Binding-site contacts:
Ligand atom C13 contacts residue AJP1 of chain 1.LB at 4.3 Å.
Ligand atom C02 contacts residue ILE418 of chain 1.D at 3.9 Å (hydrophobic).
Ligand atom C07 contacts residue AJP1 of chain 1.LB at 4.4 Å.
Ligand atom C83 contacts residue PRO414 of chain 1.D at 4.5 Å (hydrophobic).
Ligand atom O84 contacts residue AJP1 of chain 1.LB at 4.4 Å.
Ligand atom C15 contacts residue LEU413 of chain 1.D at 3.9 Å (hydrophobic).
Ligand atom C20 contacts residue LEU413 of chain 1.D at 3.1 Å (hydrophobic).
Ligand atom C85 contacts residue ILE418 of chain 1.D at 4.3 Å (hydrophobic).
Ligand atom O79 contacts residue LEU413 of chain 1.D at 4.3 Å.
Ligand atom C21 contacts residue AJP1 of chain 1.LB at 3.7 Å.
Ligand atom O79 contacts residue AJP1 of chain 1.LB at 3.4 Å.
Ligand atom C06 contacts residue VAL417 of chain 1.D at 4.4 Å (hydrophobic).
Ligand atom C21 contacts residue LEU413 of chain 1.D at 3.1 Å (hydrophobic).
Ligand atom C13 contacts residue LEU413 of chain 1.D at 3.9 Å (hydrophobic).
Ligand atom O25 contacts residue LEU220 of chain 1.F at 4.3 Å.
Ligand atom C22 contacts residue LEU413 of chain 1.D at 3.6 Å (hydrophobic).
Ligand atom C80 contacts residue LEU413 of chain 1.D at 2.1 Å (hydrophobic).
Ligand atom C14 contacts residue LEU413 of chain 1.D at 3.5 Å (hydrophobic).
Ligand atom C19 contacts residue LEU413 of chain 1.D at 4.4 Å (hydrophobic).
Ligand atom C22 contacts residue AJP1 of chain 1.LB at 4.3 Å.

Sequence of chain 1.D:
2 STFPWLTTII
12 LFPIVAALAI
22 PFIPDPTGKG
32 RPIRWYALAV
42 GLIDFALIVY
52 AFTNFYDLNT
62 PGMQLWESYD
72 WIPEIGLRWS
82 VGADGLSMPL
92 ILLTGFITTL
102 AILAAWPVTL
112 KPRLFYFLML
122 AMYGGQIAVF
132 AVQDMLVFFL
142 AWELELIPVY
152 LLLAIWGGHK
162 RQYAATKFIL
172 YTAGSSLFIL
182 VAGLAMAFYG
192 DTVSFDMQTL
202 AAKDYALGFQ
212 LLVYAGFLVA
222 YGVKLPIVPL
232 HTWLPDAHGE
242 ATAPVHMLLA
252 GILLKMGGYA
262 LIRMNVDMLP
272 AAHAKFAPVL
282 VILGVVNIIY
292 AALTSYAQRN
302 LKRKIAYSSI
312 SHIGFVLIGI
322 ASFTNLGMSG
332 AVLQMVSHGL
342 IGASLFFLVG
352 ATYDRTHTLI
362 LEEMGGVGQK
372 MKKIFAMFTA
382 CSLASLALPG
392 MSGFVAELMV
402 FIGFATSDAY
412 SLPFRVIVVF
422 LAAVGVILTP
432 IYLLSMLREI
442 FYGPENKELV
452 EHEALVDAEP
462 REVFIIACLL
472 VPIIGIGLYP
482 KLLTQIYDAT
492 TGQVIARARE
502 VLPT

Sequence of chain 1.F:
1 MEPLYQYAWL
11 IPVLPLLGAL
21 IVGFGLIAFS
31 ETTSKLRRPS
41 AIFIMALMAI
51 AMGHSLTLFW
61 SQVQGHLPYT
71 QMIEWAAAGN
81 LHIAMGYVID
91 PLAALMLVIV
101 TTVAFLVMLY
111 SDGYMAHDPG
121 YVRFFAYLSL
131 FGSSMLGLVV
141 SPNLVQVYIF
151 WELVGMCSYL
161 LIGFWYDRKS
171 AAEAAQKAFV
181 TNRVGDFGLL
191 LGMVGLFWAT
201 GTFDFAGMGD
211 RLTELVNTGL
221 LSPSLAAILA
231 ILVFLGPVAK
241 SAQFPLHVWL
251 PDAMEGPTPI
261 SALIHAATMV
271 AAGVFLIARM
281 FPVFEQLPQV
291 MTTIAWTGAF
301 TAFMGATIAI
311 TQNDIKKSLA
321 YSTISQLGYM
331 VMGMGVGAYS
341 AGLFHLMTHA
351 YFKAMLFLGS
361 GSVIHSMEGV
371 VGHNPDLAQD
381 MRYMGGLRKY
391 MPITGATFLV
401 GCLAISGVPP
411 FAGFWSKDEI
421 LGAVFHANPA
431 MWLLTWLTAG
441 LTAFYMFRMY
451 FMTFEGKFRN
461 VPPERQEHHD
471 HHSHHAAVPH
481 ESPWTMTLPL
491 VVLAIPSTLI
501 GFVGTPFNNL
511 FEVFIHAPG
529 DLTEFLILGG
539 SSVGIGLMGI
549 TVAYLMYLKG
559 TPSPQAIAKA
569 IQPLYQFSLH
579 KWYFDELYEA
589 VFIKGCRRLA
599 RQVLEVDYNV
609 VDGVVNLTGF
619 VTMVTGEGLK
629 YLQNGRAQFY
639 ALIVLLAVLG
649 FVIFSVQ

The protein below binds the small molecule below.
Small molecule (SMILES): C[C@@H]1CC[C@@]2(OC1)O[C@H]1[C@@H](O)[C@H]3[C@@H]4CC[C@H]5C[C@@H](O[C@@H]6O[C@H](CO)[C@H](O[C@@H]7O[C@H](CO)[C@@H](O)[C@H](O[C@@H]8OC[C@@H](O)[C@H](O)[C@H]8O)[C@H]7O[C@@H]7O[C@H](CO)[C@H](O)[C@H](O[C@@H]8O[C@H](CO)[C@@H](O)[C@H](O)[C@H]8O)[C@H]7O)[C@H](O)[C@H]6O)[C@H](O)C[C@]5(C)[C@H]4CC[C@]3(C)[C@H]1[C@@H]2C